Sequence of chain 1.F:
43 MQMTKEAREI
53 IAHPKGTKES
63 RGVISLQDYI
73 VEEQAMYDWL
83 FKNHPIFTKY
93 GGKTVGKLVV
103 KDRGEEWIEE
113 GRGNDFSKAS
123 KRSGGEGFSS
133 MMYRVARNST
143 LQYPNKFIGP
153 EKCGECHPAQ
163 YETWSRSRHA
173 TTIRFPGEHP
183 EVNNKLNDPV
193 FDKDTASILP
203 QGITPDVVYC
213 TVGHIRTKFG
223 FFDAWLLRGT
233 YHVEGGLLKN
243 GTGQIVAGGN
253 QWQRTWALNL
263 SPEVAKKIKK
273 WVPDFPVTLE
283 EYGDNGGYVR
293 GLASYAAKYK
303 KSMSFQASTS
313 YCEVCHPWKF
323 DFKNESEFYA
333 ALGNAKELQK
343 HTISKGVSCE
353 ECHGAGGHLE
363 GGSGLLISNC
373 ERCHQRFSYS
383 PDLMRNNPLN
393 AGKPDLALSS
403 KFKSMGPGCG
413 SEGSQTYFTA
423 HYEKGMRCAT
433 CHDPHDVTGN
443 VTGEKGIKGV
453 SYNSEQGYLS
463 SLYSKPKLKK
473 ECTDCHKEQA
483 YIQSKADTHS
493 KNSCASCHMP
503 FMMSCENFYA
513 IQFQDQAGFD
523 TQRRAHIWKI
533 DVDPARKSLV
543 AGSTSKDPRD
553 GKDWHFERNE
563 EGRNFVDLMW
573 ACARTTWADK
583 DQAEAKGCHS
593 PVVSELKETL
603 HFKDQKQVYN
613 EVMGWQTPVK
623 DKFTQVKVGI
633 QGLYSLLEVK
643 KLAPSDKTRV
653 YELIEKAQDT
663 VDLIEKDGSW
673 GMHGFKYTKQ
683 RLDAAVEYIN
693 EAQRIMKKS

This protein binds this small molecule.
Small molecule (SMILES): C[C@@H](O)[C@@H](C)O

Binding-site contacts:
Ligand atom O6 contacts residue ARG429 of chain 1.F at 4.1 Å.
Ligand atom O6 contacts residue THR432 of chain 1.F at 3.9 Å.
Ligand atom C4 contacts residue THR432 of chain 1.F at 4.0 Å.
Ligand atom C3 contacts residue THR432 of chain 1.F at 3.9 Å.
Ligand atom C1 contacts residue THR432 of chain 1.F at 4.4 Å.
Ligand atom O5 contacts residue THR432 of chain 1.F at 3.0 Å (h-bond).
Ligand atom C2 contacts residue THR432 of chain 1.F at 3.1 Å.
Ligand atom C4 contacts residue ALA431 of chain 1.F at 4.2 Å (hydrophobic).
Ligand atom O6 contacts residue GLY427 of chain 1.F at 3.8 Å.
Ligand atom O5 contacts residue GLY427 of chain 1.F at 4.2 Å.